Binding-site contacts:
Ligand atom C7 contacts residue ARG146 of chain 1.E at 3.4 Å.
Ligand atom O7 contacts residue ASN99 of chain 1.E at 4.4 Å.
Ligand atom C3 contacts residue GLY147 of chain 1.E at 3.9 Å.
Ligand atom C3 contacts residue ARG146 of chain 1.E at 3.6 Å.
Ligand atom C7 contacts residue ASN99 of chain 1.E at 4.5 Å.
Ligand atom C6 contacts residue ASN99 of chain 1.E at 3.3 Å.
Ligand atom C1 contacts residue ASN99 of chain 1.E at 1.4 Å.
Ligand atom O4 contacts residue ARG146 of chain 1.E at 3.7 Å.
Ligand atom O5 contacts residue ASN99 of chain 1.E at 2.4 Å (h-bond).
Ligand atom C5 contacts residue TYR144 of chain 1.E at 3.9 Å (hydrophobic).
Ligand atom O3 contacts residue GLY148 of chain 1.E at 4.0 Å.
Ligand atom C3 contacts residue ASN99 of chain 1.E at 3.2 Å.
Ligand atom C2 contacts residue ARG146 of chain 1.E at 4.3 Å.
Ligand atom O3 contacts residue ASN99 of chain 1.E at 2.9 Å (h-bond).
Ligand atom C2 contacts residue ASN99 of chain 1.E at 2.5 Å.
Ligand atom C4 contacts residue GLY147 of chain 1.E at 3.8 Å.
Ligand atom C8 contacts residue ARG146 of chain 1.E at 4.0 Å.
Ligand atom O3 contacts residue GLY147 of chain 1.E at 3.0 Å (h-bond).
Ligand atom C5 contacts residue ASN99 of chain 1.E at 3.2 Å.
Ligand atom C4 contacts residue ASN99 of chain 1.E at 3.8 Å.
Ligand atom N2 contacts residue ASN99 of chain 1.E at 3.8 Å.
Ligand atom C4 contacts residue ARG146 of chain 1.E at 4.2 Å.
Ligand atom O7 contacts residue ARG146 of chain 1.E at 3.0 Å (salt-bridge).
Ligand atom N2 contacts residue ARG146 of chain 1.E at 4.0 Å.
Ligand atom C6 contacts residue TYR144 of chain 1.E at 3.3 Å (hydrophobic).
Ligand atom C6 contacts residue GLY147 of chain 1.E at 4.4 Å.
Ligand atom O6 contacts residue GLY147 of chain 1.E at 4.4 Å.
Ligand atom O5 contacts residue TYR144 of chain 1.E at 3.7 Å.
Ligand atom O6 contacts residue TYR144 of chain 1.E at 4.2 Å.
Ligand atom O6 contacts residue ASN99 of chain 1.E at 2.8 Å (h-bond).

The protein below binds the small molecule below.
Small molecule (SMILES): CC(=O)N[C@H]1[C@H](O[C@H]2[C@H](O)[C@@H](NC(C)=O)CO[C@@H]2CO)O[C@H](CO)[C@@H](O)[C@@H]1O

Sequence of chain 1.E:
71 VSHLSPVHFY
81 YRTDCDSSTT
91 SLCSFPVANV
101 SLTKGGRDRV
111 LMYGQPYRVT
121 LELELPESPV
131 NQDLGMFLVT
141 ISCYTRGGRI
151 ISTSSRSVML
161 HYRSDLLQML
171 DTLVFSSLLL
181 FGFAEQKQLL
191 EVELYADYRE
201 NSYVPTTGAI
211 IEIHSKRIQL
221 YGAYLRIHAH